Binding-site contacts:
Ligand atom C1 contacts residue ASN213 of chain 1.A at 3.6 Å.
Ligand atom C2 contacts residue GLY212 of chain 1.A at 3.8 Å.
Ligand atom C6 contacts residue GLY168 of chain 1.A at 3.0 Å.
Ligand atom C9 contacts residue GLU165 of chain 1.A at 3.2 Å.
Ligand atom N2 contacts residue LEU215 of chain 1.A at 3.4 Å.
Ligand atom N2 contacts residue PHE166 of chain 1.A at 3.6 Å.
Ligand atom O1 contacts residue ASP246 of chain 1.A at 3.4 Å.
Ligand atom C4 contacts residue LEU215 of chain 1.A at 3.8 Å (hydrophobic).
Ligand atom C14 contacts residue ILE245 of chain 1.A at 3.7 Å (hydrophobic).
Ligand atom C9 contacts residue GLY167 of chain 1.A at 3.8 Å.
Ligand atom N2 contacts residue ALA68 of chain 1.A at 3.6 Å.
Ligand atom N3 contacts residue ILE245 of chain 1.A at 3.7 Å.
Ligand atom N1 contacts residue GLY167 of chain 1.A at 3.8 Å.
Ligand atom C13 contacts residue ASP246 of chain 1.A at 3.8 Å.
Ligand atom O1 contacts residue LYS70 of chain 1.A at 2.8 Å (salt-bridge).
Ligand atom N4 contacts residue ILE49 of chain 1.A at 3.8 Å.
Ligand atom C2 contacts residue ILE245 of chain 1.A at 3.6 Å (hydrophobic).
Ligand atom C10 contacts residue ILE245 of chain 1.A at 3.8 Å (hydrophobic).
Ligand atom N2 contacts residue GLU165 of chain 1.A at 3.5 Å (salt-bridge).
Ligand atom C8 contacts residue ALA68 of chain 1.A at 3.6 Å (hydrophobic).
Ligand atom C6 contacts residue ILE49 of chain 1.A at 3.8 Å (hydrophobic).
Ligand atom C9 contacts residue ALA68 of chain 1.A at 3.4 Å (hydrophobic).
Ligand atom C5 contacts residue GLY168 of chain 1.A at 3.1 Å.
Ligand atom C11 contacts residue PHE164 of chain 1.A at 3.5 Å (hydrophobic).
Ligand atom C7 contacts residue LEU215 of chain 1.A at 3.5 Å (hydrophobic).
Ligand atom N1 contacts residue LEU215 of chain 1.A at 3.2 Å.
Ligand atom C11 contacts residue ILE245 of chain 1.A at 3.7 Å (hydrophobic).
Ligand atom C5 contacts residue ILE49 of chain 1.A at 3.5 Å (hydrophobic).
Ligand atom C6 contacts residue PHE166 of chain 1.A at 3.6 Å (hydrophobic).
Ligand atom C12 contacts residue PHE164 of chain 1.A at 3.4 Å (hydrophobic).
Ligand atom C9 contacts residue LEU215 of chain 1.A at 3.7 Å (hydrophobic).
Ligand atom C15 contacts residue ILE245 of chain 1.A at 3.4 Å (hydrophobic).
Ligand atom C8 contacts residue LEU215 of chain 1.A at 3.8 Å (hydrophobic).
Ligand atom C5 contacts residue LEU215 of chain 1.A at 3.7 Å (hydrophobic).
Ligand atom C contacts residue PHE54 of chain 1.A at 3.8 Å (hydrophobic).
Ligand atom C6 contacts residue LEU215 of chain 1.A at 3.4 Å (hydrophobic).
Ligand atom N2 contacts residue GLY167 of chain 1.A at 2.8 Å (h-bond).
Ligand atom N3 contacts residue VAL57 of chain 1.A at 3.6 Å.
Ligand atom C3 contacts residue ILE49 of chain 1.A at 3.5 Å (hydrophobic).
Ligand atom C4 contacts residue ILE49 of chain 1.A at 3.5 Å (hydrophobic).

The small molecule below binds the protein below.
Small molecule (SMILES): O=C1NCCOCCNc2ccn3ncc(c3n2)-c2cccc1c2

Sequence of chain 1.A:
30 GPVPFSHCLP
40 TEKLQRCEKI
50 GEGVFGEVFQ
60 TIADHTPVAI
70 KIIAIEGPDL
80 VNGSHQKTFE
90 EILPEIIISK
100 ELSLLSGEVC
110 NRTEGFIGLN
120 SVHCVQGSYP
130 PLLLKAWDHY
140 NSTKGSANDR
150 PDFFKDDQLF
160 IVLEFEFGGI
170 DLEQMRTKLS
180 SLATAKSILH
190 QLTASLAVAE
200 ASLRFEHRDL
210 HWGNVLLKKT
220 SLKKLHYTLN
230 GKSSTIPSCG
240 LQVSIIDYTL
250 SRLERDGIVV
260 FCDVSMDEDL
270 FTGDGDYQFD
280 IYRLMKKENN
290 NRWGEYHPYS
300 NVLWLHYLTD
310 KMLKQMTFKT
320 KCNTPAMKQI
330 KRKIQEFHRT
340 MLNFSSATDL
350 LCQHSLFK